This small molecule binds to this protein.
Small molecule (SMILES): N[C@H](Cc1c[nH]c[nH+]1)C(=O)O

Sequence of chain 1.B:
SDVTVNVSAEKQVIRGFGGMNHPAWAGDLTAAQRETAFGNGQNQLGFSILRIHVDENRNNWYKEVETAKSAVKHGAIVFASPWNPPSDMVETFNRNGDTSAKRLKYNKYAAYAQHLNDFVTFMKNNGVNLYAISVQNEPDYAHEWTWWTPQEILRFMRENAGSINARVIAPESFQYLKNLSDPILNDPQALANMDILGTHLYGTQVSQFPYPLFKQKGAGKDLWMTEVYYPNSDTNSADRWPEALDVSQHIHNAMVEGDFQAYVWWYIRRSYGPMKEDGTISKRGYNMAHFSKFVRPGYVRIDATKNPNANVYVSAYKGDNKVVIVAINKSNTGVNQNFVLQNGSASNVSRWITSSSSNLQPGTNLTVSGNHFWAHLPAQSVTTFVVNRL

Binding-site contacts:
Ligand atom CB contacts residue TYR204 of chain 1.B at 3.7 Å (hydrophobic).
Ligand atom N contacts residue TYR143 of chain 1.B at 2.7 Å (h-bond).
Ligand atom OXT contacts residue GLN177 of chain 1.B at 4.1 Å.
Ligand atom CG contacts residue TYR143 of chain 1.B at 3.8 Å (hydrophobic).
Ligand atom CD2 contacts residue TYR204 of chain 1.B at 3.9 Å (hydrophobic).
Ligand atom CA contacts residue TYR143 of chain 1.B at 3.8 Å (hydrophobic).
Ligand atom ND1 contacts residue TYR204 of chain 1.B at 3.8 Å.
Ligand atom CG contacts residue TYR204 of chain 1.B at 3.8 Å (hydrophobic).
Ligand atom ND1 contacts residue GLU140 of chain 1.B at 3.5 Å (salt-bridge).
Ligand atom CA contacts residue TYR204 of chain 1.B at 4.4 Å (hydrophobic).
Ligand atom ND1 contacts residue TYR143 of chain 1.B at 3.5 Å.
Ligand atom CE1 contacts residue TYR204 of chain 1.B at 3.9 Å (hydrophobic).
Ligand atom O contacts residue TYR204 of chain 1.B at 3.9 Å.
Ligand atom O contacts residue GLY205 of chain 1.B at 3.9 Å.
Ligand atom CE1 contacts residue GLU140 of chain 1.B at 3.6 Å.
Ligand atom ND1 contacts residue PHE176 of chain 1.B at 4.4 Å.
Ligand atom CB contacts residue PHE176 of chain 1.B at 3.7 Å (hydrophobic).
Ligand atom CE1 contacts residue TYR143 of chain 1.B at 4.2 Å (hydrophobic).
Ligand atom CD2 contacts residue TYR231 of chain 1.B at 4.0 Å (hydrophobic).
Ligand atom CG contacts residue PHE176 of chain 1.B at 4.5 Å (hydrophobic).
Ligand atom NE2 contacts residue TYR231 of chain 1.B at 3.9 Å.
Ligand atom OXT contacts residue PHE176 of chain 1.B at 4.0 Å.
Ligand atom CB contacts residue TYR143 of chain 1.B at 3.7 Å (hydrophobic).
Ligand atom C contacts residue TYR204 of chain 1.B at 4.3 Å (hydrophobic).
Ligand atom NE2 contacts residue TYR204 of chain 1.B at 4.1 Å.
Ligand atom OXT contacts residue TYR204 of chain 1.B at 4.5 Å.